Binding-site contacts:
Ligand atom O1P contacts residue PHE25 of chain 1.C at 4.4 Å.
Ligand atom O1P contacts residue SER143 of chain 1.C at 2.9 Å (h-bond).
Ligand atom O3P contacts residue SER142 of chain 1.C at 3.2 Å.
Ligand atom O1P contacts residue THR24 of chain 1.C at 4.3 Å.
Ligand atom O1P contacts residue HIS32 of chain 1.C at 3.4 Å (h-bond).
Ligand atom O1 contacts residue SER143 of chain 1.C at 4.1 Å.
Ligand atom O2P contacts residue HIS32 of chain 1.C at 3.2 Å (h-bond).
Ligand atom P contacts residue HIS32 of chain 1.C at 3.5 Å.
Ligand atom O3P contacts residue SER143 of chain 1.C at 3.0 Å (h-bond).
Ligand atom O1 contacts residue SER144 of chain 1.C at 3.3 Å (h-bond).
Ligand atom C1 contacts residue SER143 of chain 1.C at 4.2 Å.
Ligand atom O3P contacts residue HIS32 of chain 1.C at 3.6 Å (h-bond).
Ligand atom C1 contacts residue SER144 of chain 1.C at 3.8 Å.
Ligand atom P contacts residue SER143 of chain 1.C at 3.8 Å.
Ligand atom C1 contacts residue SER142 of chain 1.C at 4.1 Å.
Ligand atom O2 contacts residue SER142 of chain 1.C at 3.1 Å.
Ligand atom O2 contacts residue SER143 of chain 1.C at 3.9 Å.
Ligand atom O2 contacts residue SER144 of chain 1.C at 3.5 Å (h-bond).

This small molecule binds to this protein.
Small molecule (SMILES): O=C(O)CP(=O)(O)O

Sequence of chain 1.C:
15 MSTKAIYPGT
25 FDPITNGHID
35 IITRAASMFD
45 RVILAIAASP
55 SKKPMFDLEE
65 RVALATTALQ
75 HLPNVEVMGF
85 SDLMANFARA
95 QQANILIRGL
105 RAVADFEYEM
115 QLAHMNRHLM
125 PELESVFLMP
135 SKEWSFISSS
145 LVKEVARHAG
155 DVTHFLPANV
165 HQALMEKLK